Sequence of chain 1.D:
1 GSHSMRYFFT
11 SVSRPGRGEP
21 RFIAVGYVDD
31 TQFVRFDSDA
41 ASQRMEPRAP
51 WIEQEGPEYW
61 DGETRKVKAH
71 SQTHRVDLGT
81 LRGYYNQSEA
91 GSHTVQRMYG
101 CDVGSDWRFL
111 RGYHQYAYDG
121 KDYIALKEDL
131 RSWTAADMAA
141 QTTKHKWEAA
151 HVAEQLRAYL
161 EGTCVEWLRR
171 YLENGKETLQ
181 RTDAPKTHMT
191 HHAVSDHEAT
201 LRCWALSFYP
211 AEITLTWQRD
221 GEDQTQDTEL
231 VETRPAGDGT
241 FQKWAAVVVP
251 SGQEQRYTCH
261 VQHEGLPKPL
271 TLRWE

Binding-site contacts:
Ligand atom O contacts residue TYR84 of chain 1.D at 3.5 Å (h-bond).
Ligand atom C contacts residue TYR7 of chain 1.D at 3.4 Å (hydrophobic).
Ligand atom N contacts residue TYR159 of chain 1.D at 3.3 Å.
Ligand atom CA contacts residue THR143 of chain 1.D at 3.6 Å.
Ligand atom O contacts residue LYS66 of chain 1.D at 3.4 Å (salt-bridge).
Ligand atom CA contacts residue GLU63 of chain 1.D at 3.5 Å.
Ligand atom N contacts residue TYR7 of chain 1.D at 3.5 Å (h-bond).
Ligand atom N contacts residue TYR99 of chain 1.D at 3.2 Å (h-bond).
Ligand atom NZ contacts residue TRP167 of chain 1.D at 3.4 Å.
Ligand atom O contacts residue LYS146 of chain 1.D at 3.0 Å.
Ligand atom CA contacts residue TYR159 of chain 1.D at 3.5 Å (hydrophobic).
Ligand atom CA contacts residue TYR159 of chain 1.D at 3.6 Å (hydrophobic).
Ligand atom CG1 contacts residue ASP77 of chain 1.D at 3.1 Å.
Ligand atom OXT contacts residue THR143 of chain 1.D at 2.7 Å (h-bond).
Ligand atom CB contacts residue TYR99 of chain 1.D at 3.5 Å (hydrophobic).
Ligand atom CA contacts residue TYR7 of chain 1.D at 3.4 Å (hydrophobic).
Ligand atom CD1 contacts residue VAL67 of chain 1.D at 3.4 Å (hydrophobic).
Ligand atom CB contacts residue TYR99 of chain 1.D at 3.5 Å (hydrophobic).
Ligand atom CD2 contacts residue ARG97 of chain 1.D at 3.4 Å.
Ligand atom C contacts residue TYR159 of chain 1.D at 3.6 Å (hydrophobic).
Ligand atom CG contacts residue TYR59 of chain 1.D at 3.5 Å (hydrophobic).
Ligand atom O contacts residue TYR159 of chain 1.D at 2.6 Å (h-bond).
Ligand atom CD1 contacts residue LYS66 of chain 1.D at 3.5 Å.
Ligand atom CG contacts residue TRP167 of chain 1.D at 3.4 Å (hydrophobic).
Ligand atom CE contacts residue TRP167 of chain 1.D at 3.3 Å (hydrophobic).
Ligand atom N contacts residue GLU63 of chain 1.D at 3.0 Å (salt-bridge).
Ligand atom N contacts residue TYR7 of chain 1.D at 3.3 Å (h-bond).
Ligand atom CG1 contacts residue GLU63 of chain 1.D at 3.4 Å.
Ligand atom CG contacts residue GLU63 of chain 1.D at 3.6 Å.
Ligand atom OXT contacts residue TYR84 of chain 1.D at 2.9 Å (h-bond).
Ligand atom CG2 contacts residue TYR7 of chain 1.D at 3.4 Å (hydrophobic).
Ligand atom CB contacts residue ASP77 of chain 1.D at 3.4 Å.
Ligand atom O contacts residue THR80 of chain 1.D at 3.4 Å.
Ligand atom CG contacts residue TYR171 of chain 1.D at 3.4 Å (hydrophobic).
Ligand atom CD contacts residue GLU63 of chain 1.D at 3.4 Å.
Ligand atom CD contacts residue TYR59 of chain 1.D at 3.6 Å (hydrophobic).
Ligand atom N contacts residue ASP77 of chain 1.D at 2.8 Å (salt-bridge).
Ligand atom CG2 contacts residue ASP77 of chain 1.D at 3.2 Å.
Ligand atom N contacts residue TYR171 of chain 1.D at 2.9 Å (h-bond).
Ligand atom CB contacts residue GLU63 of chain 1.D at 3.2 Å.

The protein below binds the small molecule below.
Small molecule (SMILES): CC(C)[C@H](N)C(=O)O.CC[C@H](C)[C@H](NC(=O)[C@@H](N)CCCCN)C(=O)N[C@@H](CC(C)C)C(=O)NCC(N)=O